Sequence of chain 1.B:
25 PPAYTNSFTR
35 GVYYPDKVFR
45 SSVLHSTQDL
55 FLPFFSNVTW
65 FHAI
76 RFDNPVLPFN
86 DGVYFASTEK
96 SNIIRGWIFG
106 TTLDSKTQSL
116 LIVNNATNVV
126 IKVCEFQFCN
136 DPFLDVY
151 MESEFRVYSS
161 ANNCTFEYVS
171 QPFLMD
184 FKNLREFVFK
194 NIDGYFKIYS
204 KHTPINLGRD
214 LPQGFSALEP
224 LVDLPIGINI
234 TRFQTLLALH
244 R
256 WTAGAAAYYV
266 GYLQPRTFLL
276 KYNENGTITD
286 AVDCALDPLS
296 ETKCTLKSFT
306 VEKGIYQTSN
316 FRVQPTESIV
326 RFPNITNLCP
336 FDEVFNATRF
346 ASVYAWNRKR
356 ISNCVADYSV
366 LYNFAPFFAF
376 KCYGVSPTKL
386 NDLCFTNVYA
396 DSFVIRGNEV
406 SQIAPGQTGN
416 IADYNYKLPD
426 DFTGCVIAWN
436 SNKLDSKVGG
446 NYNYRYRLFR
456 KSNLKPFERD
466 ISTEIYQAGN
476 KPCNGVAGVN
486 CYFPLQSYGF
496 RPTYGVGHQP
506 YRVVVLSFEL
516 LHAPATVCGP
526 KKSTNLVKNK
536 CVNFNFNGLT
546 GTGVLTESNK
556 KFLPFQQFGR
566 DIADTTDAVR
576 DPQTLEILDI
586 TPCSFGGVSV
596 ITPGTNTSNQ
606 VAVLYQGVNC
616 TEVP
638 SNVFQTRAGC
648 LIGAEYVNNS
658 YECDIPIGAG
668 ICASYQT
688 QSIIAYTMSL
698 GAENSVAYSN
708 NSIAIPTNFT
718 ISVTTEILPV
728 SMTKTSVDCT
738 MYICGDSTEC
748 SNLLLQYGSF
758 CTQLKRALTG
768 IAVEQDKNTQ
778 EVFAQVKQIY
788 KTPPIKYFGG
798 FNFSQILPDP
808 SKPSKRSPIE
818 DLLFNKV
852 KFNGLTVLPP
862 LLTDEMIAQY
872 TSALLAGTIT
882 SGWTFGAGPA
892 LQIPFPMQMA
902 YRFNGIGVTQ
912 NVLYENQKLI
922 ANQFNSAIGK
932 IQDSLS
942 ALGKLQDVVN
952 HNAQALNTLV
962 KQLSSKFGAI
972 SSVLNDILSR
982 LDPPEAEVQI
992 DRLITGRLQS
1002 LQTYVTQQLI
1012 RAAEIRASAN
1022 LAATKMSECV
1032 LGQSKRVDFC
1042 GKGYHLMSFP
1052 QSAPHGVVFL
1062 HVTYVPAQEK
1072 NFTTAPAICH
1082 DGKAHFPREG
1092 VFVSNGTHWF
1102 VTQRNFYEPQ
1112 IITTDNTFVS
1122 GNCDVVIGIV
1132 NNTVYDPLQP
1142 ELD

This protein binds this small molecule.
Small molecule (SMILES): CC(=O)N[C@H]1[C@H](O[C@H]2[C@H](O)[C@@H](NC(C)=O)CO[C@@H]2CO)O[C@H](CO)[C@@H](O)[C@@H]1O

Binding-site contacts:
Ligand atom C1 contacts residue SER801 of chain 1.B at 3.5 Å.
Ligand atom N2 contacts residue ASN799 of chain 1.B at 3.0 Å (h-bond).
Ligand atom C8 contacts residue ASN799 of chain 1.B at 4.0 Å.
Ligand atom O6 contacts residue SER801 of chain 1.B at 4.2 Å.
Ligand atom C2 contacts residue ASN799 of chain 1.B at 2.5 Å.
Ligand atom C5 contacts residue SER801 of chain 1.B at 3.8 Å.
Ligand atom O6 contacts residue GLN802 of chain 1.B at 2.9 Å (h-bond).
Ligand atom C8 contacts residue TYR794 of chain 1.B at 4.2 Å (hydrophobic).
Ligand atom C5 contacts residue ASN799 of chain 1.B at 3.6 Å.
Ligand atom C7 contacts residue ASN799 of chain 1.B at 3.6 Å.
Ligand atom C1 contacts residue ASN799 of chain 1.B at 1.4 Å.
Ligand atom C3 contacts residue ASN799 of chain 1.B at 3.8 Å.
Ligand atom O7 contacts residue ASN799 of chain 1.B at 3.9 Å.
Ligand atom C4 contacts residue ASN799 of chain 1.B at 4.2 Å.
Ligand atom C6 contacts residue GLN802 of chain 1.B at 4.0 Å.
Ligand atom O5 contacts residue SER801 of chain 1.B at 3.6 Å.
Ligand atom O5 contacts residue ASN799 of chain 1.B at 2.3 Å (h-bond).